This protein binds this small molecule.
Small molecule (SMILES): CCS(=O)(=O)Nc1ccc(/C=C/c2cc(C)c(O)c(C)c2)cc1

Sequence of chain 2.A:
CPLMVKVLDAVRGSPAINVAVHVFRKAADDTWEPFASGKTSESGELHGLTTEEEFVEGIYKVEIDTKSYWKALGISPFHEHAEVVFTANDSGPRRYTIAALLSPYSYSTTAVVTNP

Binding-site contacts:
Ligand atom C14 contacts residue ALA99 of chain 2.A at 3.7 Å (hydrophobic).
Ligand atom C14 contacts residue LEU8 of chain 1.A at 2.9 Å (hydrophobic).
Ligand atom C8 contacts residue THR109 of chain 1.A at 3.7 Å.
Ligand atom C12 contacts residue ALA99 of chain 2.A at 3.3 Å (hydrophobic).
Ligand atom C16 contacts residue 18J1 of chain 2.C at 3.7 Å.
Ligand atom O1 contacts residue SER108 of chain 1.A at 3.3 Å (h-bond).
Ligand atom C10 contacts residue 18J1 of chain 2.C at 0.9 Å.
Ligand atom C11 contacts residue LEU8 of chain 1.A at 3.2 Å (hydrophobic).
Ligand atom C2 contacts residue 18J1 of chain 2.C at 0.7 Å.
Ligand atom C11 contacts residue 18J1 of chain 2.C at 1.7 Å.
Ligand atom C14 contacts residue 18J1 of chain 2.C at 3.6 Å.
Ligand atom C8 contacts residue LEU101 of chain 2.A at 3.5 Å (hydrophobic).
Ligand atom O1 contacts residue 18J1 of chain 2.C at 1.4 Å (h-bond).
Ligand atom C24 contacts residue LYS6 of chain 1.A at 2.6 Å.
Ligand atom S21 contacts residue LYS6 of chain 1.A at 3.0 Å (salt-bridge).
Ligand atom C15 contacts residue LEU8 of chain 1.A at 3.2 Å (hydrophobic).
Ligand atom C19 contacts residue ALA99 of chain 2.A at 3.5 Å (hydrophobic).
Ligand atom C19 contacts residue LEU8 of chain 1.A at 3.5 Å (hydrophobic).
Ligand atom C5 contacts residue 18J1 of chain 2.C at 0.8 Å.
Ligand atom O1 contacts residue LEU101 of chain 2.A at 3.0 Å.
Ligand atom C25 contacts residue LYS6 of chain 1.A at 1.5 Å.
Ligand atom C6 contacts residue 18J1 of chain 2.C at 0.6 Å.
Ligand atom C25 contacts residue GLU45 of chain 1.A at 3.7 Å.
Ligand atom C4 contacts residue 18J1 of chain 2.C at 0.6 Å.
Ligand atom C7 contacts residue 18J1 of chain 2.C at 0.5 Å.
Ligand atom C17 contacts residue LYS6 of chain 1.A at 3.1 Å.
Ligand atom C15 contacts residue 18J1 of chain 2.C at 3.1 Å.
Ligand atom C10 contacts residue SER108 of chain 2.A at 3.3 Å.
Ligand atom O23 contacts residue LYS6 of chain 1.A at 3.5 Å (salt-bridge).
Ligand atom C16 contacts residue LYS6 of chain 1.A at 3.1 Å.
Ligand atom C8 contacts residue THR110 of chain 1.A at 3.3 Å.
Ligand atom C12 contacts residue LEU8 of chain 1.A at 2.9 Å (hydrophobic).
Ligand atom C2 contacts residue LEU101 of chain 2.A at 3.6 Å (hydrophobic).
Ligand atom C25 contacts residue SER43 of chain 1.A at 3.4 Å.
Ligand atom C12 contacts residue 18J1 of chain 2.C at 2.7 Å.
Ligand atom O22 contacts residue THR97 of chain 2.A at 3.4 Å.
Ligand atom C8 contacts residue 18J1 of chain 2.C at 0.9 Å.
Ligand atom N20 contacts residue LYS6 of chain 1.A at 2.2 Å (salt-bridge).
Ligand atom C3 contacts residue 18J1 of chain 2.C at 0.5 Å.
Ligand atom O1 contacts residue SER108 of chain 2.A at 2.8 Å (h-bond).

Sequence of chain 1.A:
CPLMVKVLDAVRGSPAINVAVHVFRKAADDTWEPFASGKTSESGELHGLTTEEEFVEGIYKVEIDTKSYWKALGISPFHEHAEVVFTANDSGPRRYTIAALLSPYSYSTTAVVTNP